Sequence of chain 1.B:
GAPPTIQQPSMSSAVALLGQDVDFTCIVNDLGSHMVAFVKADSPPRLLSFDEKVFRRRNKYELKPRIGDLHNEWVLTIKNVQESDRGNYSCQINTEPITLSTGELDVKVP

This protein binds this small molecule.
Small molecule (SMILES): CC(=O)N[C@H]1CO[C@H](CO[C@@H]2O[C@@H](C)[C@@H](O)[C@@H](O)[C@@H]2O)[C@@H](O)[C@@H]1O

Binding-site contacts:
Ligand atom N2 contacts residue ASN90 of chain 1.B at 3.0 Å (h-bond).
Ligand atom C6 contacts residue THR104 of chain 1.B at 4.1 Å.
Ligand atom C7 contacts residue GLU106 of chain 1.B at 4.2 Å.
Ligand atom C5 contacts residue ASN90 of chain 1.B at 4.0 Å.
Ligand atom C2 contacts residue ASN90 of chain 1.B at 2.5 Å.
Ligand atom C6 contacts residue ASN90 of chain 1.B at 3.8 Å.
Ligand atom C1 contacts residue ASN90 of chain 1.B at 1.4 Å.
Ligand atom C2 contacts residue GLU106 of chain 1.B at 3.9 Å.
Ligand atom C4 contacts residue ASN90 of chain 1.B at 4.2 Å.
Ligand atom C3 contacts residue GLU106 of chain 1.B at 4.1 Å.
Ligand atom O7 contacts residue ASN90 of chain 1.B at 3.6 Å.
Ligand atom C5 contacts residue ASN90 of chain 1.B at 3.7 Å.
Ligand atom C8 contacts residue GLY89 of chain 1.B at 3.9 Å.
Ligand atom N2 contacts residue GLU106 of chain 1.B at 3.2 Å (salt-bridge).
Ligand atom C8 contacts residue GLU106 of chain 1.B at 4.2 Å.
Ligand atom C6 contacts residue ALA43 of chain 1.B at 4.0 Å (hydrophobic).
Ligand atom C3 contacts residue ASN90 of chain 1.B at 3.8 Å.
Ligand atom O5 contacts residue ASN90 of chain 1.B at 2.3 Å (h-bond).
Ligand atom C1 contacts residue GLU106 of chain 1.B at 3.9 Å.
Ligand atom C7 contacts residue ASN90 of chain 1.B at 3.5 Å.